Binding-site contacts:
Ligand atom C12 contacts residue HIS173 of chain 1.A at 3.5 Å.
Ligand atom C08 contacts residue ASP187 of chain 1.A at 3.4 Å.
Ligand atom O05 contacts residue THR120 of chain 1.A at 3.9 Å.
Ligand atom C02 contacts residue ILE70 of chain 1.A at 4.0 Å (hydrophobic).
Ligand atom C21 contacts residue LEU176 of chain 1.A at 3.5 Å (hydrophobic).
Ligand atom N22 contacts residue LEU176 of chain 1.A at 3.8 Å.
Ligand atom N20 contacts residue ALA69 of chain 1.A at 3.6 Å.
Ligand atom C15 contacts residue GLY51 of chain 1.A at 4.0 Å.
Ligand atom N24 contacts residue ILE123 of chain 1.A at 2.6 Å (h-bond).
Ligand atom C23 contacts residue TYR122 of chain 1.A at 3.7 Å (hydrophobic).
Ligand atom C25 contacts residue TYR122 of chain 1.A at 3.9 Å (hydrophobic).
Ligand atom C02 contacts residue ILE118 of chain 1.A at 3.6 Å (hydrophobic).
Ligand atom C23 contacts residue LEU176 of chain 1.A at 3.9 Å (hydrophobic).
Ligand atom C09 contacts residue ASP187 of chain 1.A at 3.5 Å.
Ligand atom C21 contacts residue ALA69 of chain 1.A at 3.6 Å (hydrophobic).
Ligand atom C28 contacts residue LEU176 of chain 1.A at 3.8 Å (hydrophobic).
Ligand atom N22 contacts residue TYR122 of chain 1.A at 3.5 Å.
Ligand atom C21 contacts residue TYR122 of chain 1.A at 3.9 Å (hydrophobic).
Ligand atom C23 contacts residue ILE123 of chain 1.A at 3.5 Å (hydrophobic).
Ligand atom C21 contacts residue ILE123 of chain 1.A at 3.8 Å (hydrophobic).
Ligand atom O05 contacts residue ASP187 of chain 1.A at 3.1 Å (salt-bridge).
Ligand atom C21 contacts residue GLN121 of chain 1.A at 3.5 Å.
Ligand atom C13 contacts residue HIS173 of chain 1.A at 3.3 Å.
Ligand atom C19 contacts residue ILE50 of chain 1.A at 4.0 Å (hydrophobic).
Ligand atom N22 contacts residue ILE123 of chain 1.A at 2.8 Å (h-bond).
Ligand atom BR2 contacts residue ILE50 of chain 1.A at 3.9 Å.
Ligand atom C02 contacts residue ALA69 of chain 1.A at 3.5 Å (hydrophobic).
Ligand atom O06 contacts residue LYS71 of chain 1.A at 3.6 Å.
Ligand atom C19 contacts residue LEU176 of chain 1.A at 3.6 Å (hydrophobic).
Ligand atom C28 contacts residue ILE50 of chain 1.A at 3.7 Å (hydrophobic).
Ligand atom C25 contacts residue ILE123 of chain 1.A at 3.6 Å (hydrophobic).
Ligand atom O14 contacts residue HIS173 of chain 1.A at 4.0 Å.
Ligand atom C26 contacts residue ILE50 of chain 1.A at 3.7 Å (hydrophobic).
Ligand atom C02 contacts residue LYS71 of chain 1.A at 3.5 Å.
Ligand atom N24 contacts residue TYR122 of chain 1.A at 3.3 Å.
Ligand atom C02 contacts residue THR120 of chain 1.A at 3.4 Å.
Ligand atom N20 contacts residue LEU176 of chain 1.A at 3.4 Å.
Ligand atom C17 contacts residue VAL58 of chain 1.A at 3.9 Å (hydrophobic).
Ligand atom N03 contacts residue THR120 of chain 1.A at 2.7 Å (h-bond).
Ligand atom O05 contacts residue ALA186 of chain 1.A at 4.0 Å.

A protein and the small-molecule ligand that binds it are described below.
Small molecule (SMILES): CNS(=O)(=O)c1ccc(N2CCOCC2)c(Nc2ncnc3[nH]cc(Br)c23)c1

Sequence of chain 1.A:
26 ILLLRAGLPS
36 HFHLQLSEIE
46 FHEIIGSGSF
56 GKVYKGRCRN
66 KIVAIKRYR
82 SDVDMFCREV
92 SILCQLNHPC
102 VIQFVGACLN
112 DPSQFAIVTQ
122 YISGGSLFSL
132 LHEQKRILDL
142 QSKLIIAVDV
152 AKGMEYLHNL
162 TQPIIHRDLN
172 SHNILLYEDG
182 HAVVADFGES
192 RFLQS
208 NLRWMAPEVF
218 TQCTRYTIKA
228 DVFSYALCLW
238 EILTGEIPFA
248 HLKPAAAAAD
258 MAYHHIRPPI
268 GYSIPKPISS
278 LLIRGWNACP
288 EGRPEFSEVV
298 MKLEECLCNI